Sequence of chain 3.A:
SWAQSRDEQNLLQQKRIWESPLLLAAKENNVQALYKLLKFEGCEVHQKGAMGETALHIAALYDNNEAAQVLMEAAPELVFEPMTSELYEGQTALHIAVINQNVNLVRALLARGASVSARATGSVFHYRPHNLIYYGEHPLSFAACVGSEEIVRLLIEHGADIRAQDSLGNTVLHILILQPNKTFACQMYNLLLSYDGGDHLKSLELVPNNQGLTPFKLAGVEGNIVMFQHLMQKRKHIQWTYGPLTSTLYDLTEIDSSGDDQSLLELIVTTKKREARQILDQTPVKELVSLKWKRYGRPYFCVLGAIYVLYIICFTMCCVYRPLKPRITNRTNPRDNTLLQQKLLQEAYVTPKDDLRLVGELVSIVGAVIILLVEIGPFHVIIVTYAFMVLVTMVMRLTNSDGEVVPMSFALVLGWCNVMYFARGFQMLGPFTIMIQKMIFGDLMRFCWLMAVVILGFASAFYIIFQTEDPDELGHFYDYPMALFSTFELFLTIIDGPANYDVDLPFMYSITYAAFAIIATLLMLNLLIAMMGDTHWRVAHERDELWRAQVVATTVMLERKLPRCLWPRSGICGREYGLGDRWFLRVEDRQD

This small molecule binds to this protein.
Small molecule (SMILES): NCCOB(c1ccccc1)c1ccc(Br)cc1

Binding-site contacts:
Ligand atom BR1 contacts residue GLY422 of chain 3.A at 3.3 Å.
Ligand atom C13 contacts residue TYR466 of chain 3.A at 3.5 Å (hydrophobic).
Ligand atom N17 contacts residue GLU402 of chain 3.A at 2.9 Å (salt-bridge).
Ligand atom C07 contacts residue TYR466 of chain 3.A at 3.5 Å (hydrophobic).
Ligand atom C06 contacts residue TYR466 of chain 3.A at 3.4 Å (hydrophobic).
Ligand atom C15 contacts residue MET602 of chain 3.A at 3.9 Å (hydrophobic).
Ligand atom C05 contacts residue ASN463 of chain 3.A at 3.1 Å.
Ligand atom C10 contacts residue HIS425 of chain 3.A at 3.6 Å.
Ligand atom BR1 contacts residue ARG469 of chain 3.A at 3.5 Å.
Ligand atom C04 contacts residue PHE424 of chain 3.A at 3.1 Å (hydrophobic).
Ligand atom C12 contacts residue ARG469 of chain 3.A at 3.1 Å.
Ligand atom O14 contacts residue HIS425 of chain 3.A at 3.8 Å.
Ligand atom C08 contacts residue MET602 of chain 3.A at 3.9 Å (hydrophobic).
Ligand atom C08 contacts residue TYR466 of chain 3.A at 3.8 Å (hydrophobic).
Ligand atom N17 contacts residue VAL401 of chain 3.A at 3.4 Å (h-bond).
Ligand atom C13 contacts residue ARG469 of chain 3.A at 3.9 Å.
Ligand atom C11 contacts residue GLY422 of chain 3.A at 4.0 Å.
Ligand atom C04 contacts residue ILE428 of chain 3.A at 3.5 Å (hydrophobic).
Ligand atom C15 contacts residue HIS425 of chain 3.A at 4.2 Å.
Ligand atom C03 contacts residue HIS425 of chain 3.A at 4.2 Å.
Ligand atom C05 contacts residue ILE428 of chain 3.A at 4.1 Å (hydrophobic).
Ligand atom C08 contacts residue HIS425 of chain 3.A at 4.2 Å.
Ligand atom C06 contacts residue ASN463 of chain 3.A at 4.3 Å.
Ligand atom C02 contacts residue TYR466 of chain 3.A at 3.8 Å (hydrophobic).
Ligand atom C11 contacts residue ARG469 of chain 3.A at 3.3 Å.
Ligand atom C03 contacts residue PHE424 of chain 3.A at 3.5 Å (hydrophobic).
Ligand atom B01 contacts residue MET602 of chain 3.A at 3.6 Å.
Ligand atom N17 contacts residue HIS425 of chain 3.A at 3.9 Å.
Ligand atom O14 contacts residue MET602 of chain 3.A at 3.3 Å (h-bond).
Ligand atom C05 contacts residue TYR466 of chain 3.A at 3.8 Å (hydrophobic).
Ligand atom C10 contacts residue GLY422 of chain 3.A at 3.8 Å.
Ligand atom C03 contacts residue ILE428 of chain 3.A at 4.1 Å (hydrophobic).
Ligand atom B01 contacts residue TYR466 of chain 3.A at 3.9 Å.
Ligand atom C16 contacts residue HIS425 of chain 3.A at 3.3 Å.
Ligand atom C16 contacts residue GLU402 of chain 3.A at 3.2 Å.
Ligand atom C12 contacts residue TYR466 of chain 3.A at 4.2 Å (hydrophobic).
Ligand atom C10 contacts residue ARG469 of chain 3.A at 4.1 Å.
Ligand atom C13 contacts residue MET602 of chain 3.A at 3.4 Å (hydrophobic).
Ligand atom C04 contacts residue ASN463 of chain 3.A at 3.5 Å.
Ligand atom C09 contacts residue HIS425 of chain 3.A at 3.3 Å.